Sequence of chain 1.A:
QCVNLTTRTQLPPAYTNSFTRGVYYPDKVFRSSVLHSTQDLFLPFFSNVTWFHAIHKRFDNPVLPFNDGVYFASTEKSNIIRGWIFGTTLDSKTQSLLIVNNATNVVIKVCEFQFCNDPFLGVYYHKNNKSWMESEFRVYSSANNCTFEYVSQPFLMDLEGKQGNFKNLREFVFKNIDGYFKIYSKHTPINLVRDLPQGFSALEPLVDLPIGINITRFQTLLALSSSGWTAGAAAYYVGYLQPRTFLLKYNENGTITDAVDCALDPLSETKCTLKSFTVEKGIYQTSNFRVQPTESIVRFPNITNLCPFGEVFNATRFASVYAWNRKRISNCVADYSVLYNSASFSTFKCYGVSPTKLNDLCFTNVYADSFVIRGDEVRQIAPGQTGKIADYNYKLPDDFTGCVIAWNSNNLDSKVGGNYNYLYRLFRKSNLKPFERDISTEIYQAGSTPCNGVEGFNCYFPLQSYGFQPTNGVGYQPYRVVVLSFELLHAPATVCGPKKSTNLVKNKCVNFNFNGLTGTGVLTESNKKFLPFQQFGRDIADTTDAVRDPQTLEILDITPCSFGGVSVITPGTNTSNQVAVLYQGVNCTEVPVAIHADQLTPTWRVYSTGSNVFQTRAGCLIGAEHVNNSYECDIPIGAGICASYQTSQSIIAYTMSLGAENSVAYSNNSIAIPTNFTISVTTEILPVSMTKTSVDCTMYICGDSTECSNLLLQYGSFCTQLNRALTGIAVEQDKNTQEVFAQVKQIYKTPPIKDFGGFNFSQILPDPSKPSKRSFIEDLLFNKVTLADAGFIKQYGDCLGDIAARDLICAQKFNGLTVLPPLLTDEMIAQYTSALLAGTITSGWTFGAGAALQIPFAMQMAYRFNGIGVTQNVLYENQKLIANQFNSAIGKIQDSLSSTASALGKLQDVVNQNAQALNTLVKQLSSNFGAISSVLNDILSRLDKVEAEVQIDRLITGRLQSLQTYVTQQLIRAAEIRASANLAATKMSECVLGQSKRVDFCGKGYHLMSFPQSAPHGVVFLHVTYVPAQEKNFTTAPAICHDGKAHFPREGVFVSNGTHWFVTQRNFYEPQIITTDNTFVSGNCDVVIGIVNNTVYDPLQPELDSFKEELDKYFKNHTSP

Binding-site contacts:
Ligand atom C5 contacts residue ASN137 of chain 1.A at 3.6 Å.
Ligand atom C6 contacts residue ASN137 of chain 1.A at 3.9 Å.
Ligand atom C8 contacts residue CYS15 of chain 1.A at 4.4 Å (hydrophobic).
Ligand atom C7 contacts residue ASN17 of chain 1.A at 3.7 Å.
Ligand atom O7 contacts residue ASN17 of chain 1.A at 3.6 Å.
Ligand atom O5 contacts residue ASN137 of chain 1.A at 3.7 Å.
Ligand atom C2 contacts residue ASN17 of chain 1.A at 3.2 Å.
Ligand atom C5 contacts residue ASN17 of chain 1.A at 4.2 Å.
Ligand atom C1 contacts residue ASN137 of chain 1.A at 4.0 Å.
Ligand atom C1 contacts residue ASN17 of chain 1.A at 2.2 Å.
Ligand atom O6 contacts residue ASN137 of chain 1.A at 3.6 Å (h-bond).
Ligand atom O5 contacts residue ASN17 of chain 1.A at 3.0 Å (h-bond).
Ligand atom N2 contacts residue ASN17 of chain 1.A at 3.5 Å (h-bond).

This small molecule binds to this protein.
Small molecule (SMILES): CC(=O)N[C@H]1[C@H](O[C@H]2[C@H](O)[C@@H](NC(C)=O)CO[C@@H]2CO)O[C@H](CO)[C@@H](O)[C@@H]1O